Sequence of chain 1.C:
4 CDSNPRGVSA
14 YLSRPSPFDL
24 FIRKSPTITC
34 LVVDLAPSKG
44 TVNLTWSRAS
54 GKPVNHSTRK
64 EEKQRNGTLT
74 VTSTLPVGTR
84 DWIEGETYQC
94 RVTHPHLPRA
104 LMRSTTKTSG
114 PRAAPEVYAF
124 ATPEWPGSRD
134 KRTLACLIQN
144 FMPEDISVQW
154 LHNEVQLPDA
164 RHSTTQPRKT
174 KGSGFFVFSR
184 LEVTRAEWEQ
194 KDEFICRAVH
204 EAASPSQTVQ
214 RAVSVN

Binding-site contacts:
Ligand atom O7 contacts residue ASP37 of chain 1.C at 3.5 Å (salt-bridge).
Ligand atom C7 contacts residue ASN69 of chain 1.C at 3.7 Å.
Ligand atom O4 contacts residue VAL36 of chain 1.C at 4.3 Å.
Ligand atom C4 contacts residue ASN69 of chain 1.C at 4.2 Å.
Ligand atom C5 contacts residue ASN69 of chain 1.C at 3.7 Å.
Ligand atom C4 contacts residue TYR14 of chain 1.C at 4.4 Å (hydrophobic).
Ligand atom C2 contacts residue ASP37 of chain 1.C at 4.2 Å.
Ligand atom O3 contacts residue ASP37 of chain 1.C at 3.9 Å.
Ligand atom O6 contacts residue TYR14 of chain 1.C at 3.6 Å.
Ligand atom C3 contacts residue ASN69 of chain 1.C at 3.8 Å.
Ligand atom O6 contacts residue GLN67 of chain 1.C at 4.4 Å.
Ligand atom O7 contacts residue LEU34 of chain 1.C at 4.3 Å.
Ligand atom N2 contacts residue ASP37 of chain 1.C at 3.2 Å (salt-bridge).
Ligand atom C2 contacts residue ASN69 of chain 1.C at 2.4 Å.
Ligand atom O5 contacts residue GLN67 of chain 1.C at 4.3 Å.
Ligand atom N2 contacts residue ASN69 of chain 1.C at 2.9 Å (h-bond).
Ligand atom C1 contacts residue ASN69 of chain 1.C at 1.4 Å.
Ligand atom O7 contacts residue ARG9 of chain 1.C at 3.9 Å.
Ligand atom C6 contacts residue LEU34 of chain 1.C at 4.2 Å (hydrophobic).
Ligand atom O3 contacts residue LEU34 of chain 1.C at 4.2 Å.
Ligand atom C8 contacts residue THR73 of chain 1.C at 4.2 Å.
Ligand atom C5 contacts residue GLN67 of chain 1.C at 4.1 Å.
Ligand atom C8 contacts residue ASN69 of chain 1.C at 3.8 Å.
Ligand atom C7 contacts residue ASP37 of chain 1.C at 3.6 Å.
Ligand atom O3 contacts residue VAL36 of chain 1.C at 4.4 Å.
Ligand atom O5 contacts residue ASN69 of chain 1.C at 2.4 Å (h-bond).
Ligand atom C1 contacts residue THR71 of chain 1.C at 3.7 Å.
Ligand atom C3 contacts residue ASP37 of chain 1.C at 3.9 Å.
Ligand atom C6 contacts residue GLN67 of chain 1.C at 3.3 Å.
Ligand atom C8 contacts residue GLN67 of chain 1.C at 3.4 Å.
Ligand atom C1 contacts residue TYR14 of chain 1.C at 4.4 Å (hydrophobic).
Ligand atom O5 contacts residue VAL36 of chain 1.C at 4.4 Å.
Ligand atom O5 contacts residue THR71 of chain 1.C at 4.3 Å.
Ligand atom C6 contacts residue TYR14 of chain 1.C at 3.3 Å (hydrophobic).

The protein below binds the small molecule below.
Small molecule (SMILES): CC(=O)N[C@H]1[C@H](O[C@H]2[C@H](O)[C@@H](NC(C)=O)CO[C@@H]2CO)O[C@H](CO)[C@@H](O[C@@H]2O[C@H](CO)[C@@H](O)[C@H](O)[C@@H]2O)[C@@H]1O